Binding-site contacts:
Ligand atom O4 contacts residue VAL21 of chain 1.A at 4.3 Å.
Ligand atom C6 contacts residue HIS18 of chain 1.A at 3.8 Å.
Ligand atom C6 contacts residue VAL180 of chain 1.A at 4.0 Å (hydrophobic).
Ligand atom C6 contacts residue ALA261 of chain 1.A at 3.7 Å (hydrophobic).
Ligand atom C3 contacts residue HIS18 of chain 1.A at 3.9 Å.
Ligand atom C8 contacts residue TYR13 of chain 1.A at 4.3 Å (hydrophobic).
Ligand atom C6 contacts residue GLY260 of chain 1.A at 4.2 Å.
Ligand atom O7 contacts residue HIS18 of chain 1.A at 2.8 Å (h-bond).
Ligand atom O8 contacts residue GLY93 of chain 1.A at 4.4 Å.
Ligand atom C4 contacts residue VAL180 of chain 1.A at 4.1 Å (hydrophobic).
Ligand atom O8 contacts residue TYR13 of chain 1.A at 3.5 Å.
Ligand atom C8 contacts residue GLY260 of chain 1.A at 3.8 Å.
Ligand atom O7 contacts residue GLU17 of chain 1.A at 3.8 Å.
Ligand atom C2 contacts residue TYR13 of chain 1.A at 3.9 Å (hydrophobic).
Ligand atom C5 contacts residue VAL21 of chain 1.A at 4.4 Å (hydrophobic).
Ligand atom O3 contacts residue TYR13 of chain 1.A at 4.4 Å.
Ligand atom O3 contacts residue VAL21 of chain 1.A at 4.2 Å.
Ligand atom C4 contacts residue THR176 of chain 1.A at 4.5 Å.
Ligand atom C8 contacts residue ALA261 of chain 1.A at 3.7 Å (hydrophobic).
Ligand atom O8 contacts residue GLY260 of chain 1.A at 3.4 Å.
Ligand atom C2 contacts residue GLU17 of chain 1.A at 4.3 Å.
Ligand atom O8 contacts residue ALA261 of chain 1.A at 4.1 Å.
Ligand atom C2 contacts residue GLY260 of chain 1.A at 4.5 Å.

Sequence of chain 1.A:
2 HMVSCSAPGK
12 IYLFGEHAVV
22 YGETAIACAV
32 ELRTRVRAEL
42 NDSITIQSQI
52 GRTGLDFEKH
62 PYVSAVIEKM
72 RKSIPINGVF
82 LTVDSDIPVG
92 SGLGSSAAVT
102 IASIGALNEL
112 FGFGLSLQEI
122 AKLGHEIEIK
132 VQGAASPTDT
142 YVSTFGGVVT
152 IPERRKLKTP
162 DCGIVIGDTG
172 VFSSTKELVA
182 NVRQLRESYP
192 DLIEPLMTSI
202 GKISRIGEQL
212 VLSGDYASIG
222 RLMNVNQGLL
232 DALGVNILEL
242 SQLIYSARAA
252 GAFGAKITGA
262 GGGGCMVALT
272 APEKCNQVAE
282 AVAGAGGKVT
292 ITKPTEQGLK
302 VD

This protein binds this small molecule.
Small molecule (SMILES): C[C@@](O)(CCO)CC(=O)[O-]